Sequence of chain 1.C:
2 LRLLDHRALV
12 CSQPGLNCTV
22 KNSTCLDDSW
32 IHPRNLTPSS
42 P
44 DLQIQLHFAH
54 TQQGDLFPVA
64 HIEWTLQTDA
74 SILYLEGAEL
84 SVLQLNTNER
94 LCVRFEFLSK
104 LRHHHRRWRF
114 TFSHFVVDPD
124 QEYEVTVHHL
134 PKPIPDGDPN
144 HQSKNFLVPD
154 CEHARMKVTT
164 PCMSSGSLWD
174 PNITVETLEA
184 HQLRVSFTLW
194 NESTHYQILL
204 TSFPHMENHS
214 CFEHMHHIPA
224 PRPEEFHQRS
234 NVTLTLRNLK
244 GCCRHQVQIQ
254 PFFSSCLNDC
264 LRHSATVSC

Binding-site contacts:
Ligand atom C8 contacts residue TRP193 of chain 1.C at 3.7 Å (hydrophobic).
Ligand atom O7 contacts residue LEU171 of chain 1.C at 4.5 Å.
Ligand atom C7 contacts residue TRP193 of chain 1.C at 3.1 Å (hydrophobic).
Ligand atom O4 contacts residue ASN194 of chain 1.C at 4.5 Å.
Ligand atom C1 contacts residue TRP193 of chain 1.C at 4.5 Å (hydrophobic).
Ligand atom O5 contacts residue ASN194 of chain 1.C at 2.3 Å (h-bond).
Ligand atom C6 contacts residue ASN194 of chain 1.C at 3.5 Å.
Ligand atom N2 contacts residue TRP193 of chain 1.C at 3.5 Å.
Ligand atom C3 contacts residue ASN194 of chain 1.C at 3.4 Å.
Ligand atom N2 contacts residue ASN194 of chain 1.C at 3.8 Å.
Ligand atom C1 contacts residue ASN194 of chain 1.C at 1.4 Å.
Ligand atom C1 contacts residue HIS230 of chain 1.C at 4.4 Å.
Ligand atom O3 contacts residue ASN194 of chain 1.C at 4.2 Å.
Ligand atom C5 contacts residue ASN194 of chain 1.C at 3.0 Å.
Ligand atom C3 contacts residue TRP193 of chain 1.C at 4.5 Å (hydrophobic).
Ligand atom C2 contacts residue ASN194 of chain 1.C at 2.7 Å.
Ligand atom C2 contacts residue TRP193 of chain 1.C at 3.6 Å (hydrophobic).
Ligand atom O7 contacts residue TRP193 of chain 1.C at 3.0 Å.
Ligand atom O6 contacts residue ASN194 of chain 1.C at 2.9 Å (h-bond).
Ligand atom O3 contacts residue TRP193 of chain 1.C at 4.0 Å.
Ligand atom O3 contacts residue MET166 of chain 1.C at 4.4 Å.
Ligand atom C4 contacts residue ASN194 of chain 1.C at 3.1 Å.

A small-molecule ligand and the protein it binds are described below.
Small molecule (SMILES): CC(=O)N[C@@H]1[C@@H](O)[C@H](O)[C@@H](CO)O[C@H]1O